Sequence of chain 1.E:
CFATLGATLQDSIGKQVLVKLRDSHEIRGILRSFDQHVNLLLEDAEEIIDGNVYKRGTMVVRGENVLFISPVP

This small molecule binds to this protein.
Small molecule (SMILES): O=c1ccn([C@@H]2O[C@H](CO)[C@@H](O)[C@H]2O)c(=O)[nH]1

Sequence of chain 2.C:
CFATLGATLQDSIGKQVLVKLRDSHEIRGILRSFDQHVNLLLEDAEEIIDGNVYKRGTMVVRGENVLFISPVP

Sequence of chain 1.F:
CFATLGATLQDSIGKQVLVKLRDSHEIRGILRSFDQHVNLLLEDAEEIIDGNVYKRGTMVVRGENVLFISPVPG

Binding-site contacts:
Ligand atom C5' contacts residue PHE41 of chain 1.E at 3.4 Å (hydrophobic).
Ligand atom C2' contacts residue URI1 of chain 2.N at 3.0 Å.
Ligand atom C4 contacts residue VAL45 of chain 1.E at 3.7 Å (hydrophobic).
Ligand atom O3' contacts residue URI1 of chain 2.N at 2.6 Å (h-bond).
Ligand atom N1 contacts residue GLY13 of chain 1.E at 4.2 Å.
Ligand atom O5' contacts residue GLN17 of chain 1.E at 2.8 Å (h-bond).
Ligand atom C3' contacts residue GLY13 of chain 1.E at 3.0 Å.
Ligand atom C5 contacts residue LEU16 of chain 1.E at 3.6 Å (hydrophobic).
Ligand atom C5 contacts residue LEU12 of chain 1.E at 4.1 Å (hydrophobic).
Ligand atom C1' contacts residue URI1 of chain 2.N at 3.4 Å.
Ligand atom C2 contacts residue GLN43 of chain 1.E at 4.0 Å.
Ligand atom O5' contacts residue GLY13 of chain 1.E at 3.7 Å.
Ligand atom C1' contacts residue GLY13 of chain 1.E at 4.1 Å.
Ligand atom O4' contacts residue GLY13 of chain 1.E at 4.2 Å.
Ligand atom C6 contacts residue LEU12 of chain 1.E at 4.1 Å (hydrophobic).
Ligand atom O3' contacts residue GLN17 of chain 2.C at 4.0 Å.
Ligand atom N3 contacts residue ASN46 of chain 1.F at 3.8 Å.
Ligand atom C6 contacts residue GLY13 of chain 1.E at 3.6 Å.
Ligand atom C5' contacts residue GLN17 of chain 1.E at 4.3 Å.
Ligand atom O2' contacts residue URI1 of chain 2.N at 2.4 Å (h-bond).
Ligand atom O2 contacts residue GLN43 of chain 1.E at 4.1 Å.
Ligand atom C4' contacts residue URI1 of chain 2.N at 2.9 Å.
Ligand atom O2 contacts residue GLN43 of chain 2.C at 3.1 Å (h-bond).
Ligand atom C5' contacts residue GLY13 of chain 1.E at 3.5 Å.
Ligand atom O2 contacts residue ASN46 of chain 1.F at 4.3 Å.
Ligand atom O4 contacts residue VAL45 of chain 1.E at 3.3 Å.
Ligand atom C5' contacts residue URI1 of chain 2.N at 3.5 Å.
Ligand atom O4' contacts residue URI1 of chain 2.N at 2.8 Å (h-bond).
Ligand atom C6 contacts residue LEU16 of chain 1.E at 4.0 Å (hydrophobic).
Ligand atom C3' contacts residue URI1 of chain 2.N at 3.0 Å.
Ligand atom C4' contacts residue GLY13 of chain 1.E at 3.7 Å.
Ligand atom O3' contacts residue GLY13 of chain 1.E at 4.1 Å.
Ligand atom O5' contacts residue PHE41 of chain 1.E at 3.9 Å.
Ligand atom O4 contacts residue VAL67 of chain 1.F at 3.7 Å.
Ligand atom N3 contacts residue GLN43 of chain 1.E at 4.2 Å.
Ligand atom O4' contacts residue GLN43 of chain 1.E at 4.1 Å.
Ligand atom O2 contacts residue ASP42 of chain 1.F at 4.1 Å.
Ligand atom C2 contacts residue GLN43 of chain 2.C at 4.3 Å.
Ligand atom C2' contacts residue GLY13 of chain 1.E at 3.4 Å.
Ligand atom O4 contacts residue ASN46 of chain 1.F at 4.2 Å.